Sequence of chain 59.D:
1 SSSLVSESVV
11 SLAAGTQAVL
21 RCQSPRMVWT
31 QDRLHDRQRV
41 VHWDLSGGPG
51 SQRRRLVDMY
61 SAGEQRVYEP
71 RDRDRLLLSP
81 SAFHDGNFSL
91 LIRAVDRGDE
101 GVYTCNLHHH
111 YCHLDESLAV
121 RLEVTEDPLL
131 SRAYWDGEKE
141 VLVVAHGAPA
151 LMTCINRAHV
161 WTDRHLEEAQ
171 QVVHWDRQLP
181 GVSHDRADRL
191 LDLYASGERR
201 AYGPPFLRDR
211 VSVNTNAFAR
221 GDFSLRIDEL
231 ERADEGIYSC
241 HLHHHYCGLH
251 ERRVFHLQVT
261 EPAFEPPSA

Binding-site contacts:
Ligand atom C7 contacts residue ASN87 of chain 59.D at 3.8 Å.
Ligand atom N2 contacts residue ASN87 of chain 59.D at 2.9 Å (h-bond).
Ligand atom O4 contacts residue LEU151 of chain 59.D at 3.3 Å.
Ligand atom C7 contacts residue ILE155 of chain 59.D at 4.3 Å (hydrophobic).
Ligand atom C4 contacts residue LEU151 of chain 59.D at 4.0 Å (hydrophobic).
Ligand atom C3 contacts residue ASN87 of chain 59.D at 3.8 Å.
Ligand atom C1 contacts residue ASN87 of chain 59.D at 1.4 Å.
Ligand atom C8 contacts residue ILE155 of chain 59.D at 3.7 Å (hydrophobic).
Ligand atom C2 contacts residue ASN87 of chain 59.D at 2.4 Å.
Ligand atom C3 contacts residue LEU151 of chain 59.D at 4.2 Å (hydrophobic).
Ligand atom O5 contacts residue ASN87 of chain 59.D at 2.3 Å (h-bond).
Ligand atom C1 contacts residue SER89 of chain 59.D at 3.3 Å.
Ligand atom O7 contacts residue ASN87 of chain 59.D at 4.1 Å.
Ligand atom O6 contacts residue LEU91 of chain 59.D at 4.0 Å.
Ligand atom C6 contacts residue LEU151 of chain 59.D at 3.7 Å (hydrophobic).
Ligand atom C5 contacts residue SER89 of chain 59.D at 3.3 Å.
Ligand atom C5 contacts residue LEU151 of chain 59.D at 3.8 Å (hydrophobic).
Ligand atom C4 contacts residue ASN87 of chain 59.D at 4.2 Å.
Ligand atom C6 contacts residue LEU91 of chain 59.D at 4.2 Å (hydrophobic).
Ligand atom N2 contacts residue ILE155 of chain 59.D at 4.1 Å.
Ligand atom C5 contacts residue ASN87 of chain 59.D at 3.7 Å.
Ligand atom O5 contacts residue SER89 of chain 59.D at 2.8 Å (h-bond).
Ligand atom O6 contacts residue LEU151 of chain 59.D at 3.4 Å.
Ligand atom C6 contacts residue SER89 of chain 59.D at 3.6 Å.
Ligand atom O6 contacts residue SER89 of chain 59.D at 2.8 Å (h-bond).

This small molecule binds to this protein.
Small molecule (SMILES): CC(=O)N[C@@H]1[C@@H](O)[C@H](O)[C@@H](CO)O[C@H]1O